Binding-site contacts:
Ligand atom C1 contacts residue ARG324 of chain 1.B at 3.0 Å.
Ligand atom C12 contacts residue LYS327 of chain 1.A at 4.0 Å.
Ligand atom O20 contacts residue ARG320 of chain 1.A at 4.0 Å.
Ligand atom O19 contacts residue LYS327 of chain 1.A at 3.5 Å.
Ligand atom C11 contacts residue SO41 of chain 1.F at 3.7 Å.
Ligand atom C4 contacts residue LEU323 of chain 1.B at 4.2 Å (hydrophobic).
Ligand atom C10 contacts residue SO41 of chain 1.E at 4.2 Å.
Ligand atom C4 contacts residue ARG324 of chain 1.B at 4.1 Å.
Ligand atom C11 contacts residue LYS327 of chain 1.A at 3.0 Å.
Ligand atom O15 contacts residue ARG324 of chain 1.A at 3.5 Å (salt-bridge).
Ligand atom N3 contacts residue LYS327 of chain 1.B at 4.0 Å.
Ligand atom O20 contacts residue LYS327 of chain 1.B at 3.6 Å.
Ligand atom O13 contacts residue ARG324 of chain 1.A at 3.0 Å.
Ligand atom C10 contacts residue ARG324 of chain 1.A at 3.0 Å.
Ligand atom O20 contacts residue LEU323 of chain 1.A at 3.5 Å.
Ligand atom O13 contacts residue LYS327 of chain 1.A at 3.9 Å.
Ligand atom O19 contacts residue ARG324 of chain 1.A at 3.3 Å.
Ligand atom O14 contacts residue ARG324 of chain 1.A at 4.1 Å.
Ligand atom O18 contacts residue SO41 of chain 1.F at 3.6 Å.
Ligand atom C5 contacts residue LEU323 of chain 1.A at 3.9 Å (hydrophobic).
Ligand atom N8 contacts residue ARG324 of chain 1.A at 4.2 Å.
Ligand atom O20 contacts residue ARG324 of chain 1.A at 4.0 Å.
Ligand atom C5 contacts residue ARG324 of chain 1.A at 4.1 Å.
Ligand atom O17 contacts residue LYS327 of chain 1.B at 3.7 Å.
Ligand atom C2 contacts residue LYS327 of chain 1.A at 3.8 Å.
Ligand atom O16 contacts residue SO41 of chain 1.E at 2.9 Å (h-bond).
Ligand atom C2 contacts residue ARG324 of chain 1.B at 3.7 Å.
Ligand atom C6 contacts residue LYS327 of chain 1.A at 3.9 Å.
Ligand atom C9 contacts residue ARG324 of chain 1.A at 3.1 Å.
Ligand atom O17 contacts residue ARG324 of chain 1.B at 3.0 Å.
Ligand atom C7 contacts residue LYS327 of chain 1.A at 3.1 Å.
Ligand atom N3 contacts residue LYS327 of chain 1.A at 4.3 Å.
Ligand atom O18 contacts residue ARG324 of chain 1.B at 2.6 Å (salt-bridge).
Ligand atom C4 contacts residue LYS327 of chain 1.B at 4.0 Å.
Ligand atom O16 contacts residue ARG324 of chain 1.A at 2.7 Å (salt-bridge).
Ligand atom O19 contacts residue LEU323 of chain 1.A at 3.6 Å.
Ligand atom C9 contacts residue LYS327 of chain 1.A at 3.9 Å.
Ligand atom N8 contacts residue LYS327 of chain 1.A at 2.7 Å (salt-bridge).
Ligand atom C2 contacts residue SO41 of chain 1.F at 4.3 Å.
Ligand atom C12 contacts residue ARG324 of chain 1.A at 3.5 Å.

Sequence of chain 1.B:
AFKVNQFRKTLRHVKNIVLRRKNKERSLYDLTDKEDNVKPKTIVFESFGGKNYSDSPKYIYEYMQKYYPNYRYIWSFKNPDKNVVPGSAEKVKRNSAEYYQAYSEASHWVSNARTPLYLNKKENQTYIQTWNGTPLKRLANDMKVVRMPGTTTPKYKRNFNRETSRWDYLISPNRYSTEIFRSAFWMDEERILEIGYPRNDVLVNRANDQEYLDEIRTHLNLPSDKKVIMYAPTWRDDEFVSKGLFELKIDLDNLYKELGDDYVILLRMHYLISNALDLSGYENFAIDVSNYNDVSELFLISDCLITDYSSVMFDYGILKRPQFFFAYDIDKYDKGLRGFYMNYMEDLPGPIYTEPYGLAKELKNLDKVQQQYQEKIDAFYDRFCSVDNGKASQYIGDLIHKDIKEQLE

Sequence of chain 1.A:
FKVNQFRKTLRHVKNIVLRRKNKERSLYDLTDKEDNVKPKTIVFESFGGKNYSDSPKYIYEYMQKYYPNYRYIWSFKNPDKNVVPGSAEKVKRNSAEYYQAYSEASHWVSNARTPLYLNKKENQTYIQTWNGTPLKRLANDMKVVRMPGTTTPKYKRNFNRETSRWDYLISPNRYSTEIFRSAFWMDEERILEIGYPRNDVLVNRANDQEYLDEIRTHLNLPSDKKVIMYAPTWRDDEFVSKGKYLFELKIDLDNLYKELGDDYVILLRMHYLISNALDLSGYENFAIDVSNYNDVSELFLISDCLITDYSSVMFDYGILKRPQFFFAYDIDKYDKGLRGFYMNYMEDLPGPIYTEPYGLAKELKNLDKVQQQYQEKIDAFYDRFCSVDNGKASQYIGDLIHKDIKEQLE

The protein below binds the small molecule below.
Small molecule (SMILES): O=C(O)CN(CCN(CC(=O)O)CC(=O)O)CC(=O)O